This small molecule binds to this protein.
Small molecule (SMILES): OC[C@H]1O[C@@H](O)[C@H](O)[C@@H](O)[C@@H]1O

Sequence of chain 3.C:
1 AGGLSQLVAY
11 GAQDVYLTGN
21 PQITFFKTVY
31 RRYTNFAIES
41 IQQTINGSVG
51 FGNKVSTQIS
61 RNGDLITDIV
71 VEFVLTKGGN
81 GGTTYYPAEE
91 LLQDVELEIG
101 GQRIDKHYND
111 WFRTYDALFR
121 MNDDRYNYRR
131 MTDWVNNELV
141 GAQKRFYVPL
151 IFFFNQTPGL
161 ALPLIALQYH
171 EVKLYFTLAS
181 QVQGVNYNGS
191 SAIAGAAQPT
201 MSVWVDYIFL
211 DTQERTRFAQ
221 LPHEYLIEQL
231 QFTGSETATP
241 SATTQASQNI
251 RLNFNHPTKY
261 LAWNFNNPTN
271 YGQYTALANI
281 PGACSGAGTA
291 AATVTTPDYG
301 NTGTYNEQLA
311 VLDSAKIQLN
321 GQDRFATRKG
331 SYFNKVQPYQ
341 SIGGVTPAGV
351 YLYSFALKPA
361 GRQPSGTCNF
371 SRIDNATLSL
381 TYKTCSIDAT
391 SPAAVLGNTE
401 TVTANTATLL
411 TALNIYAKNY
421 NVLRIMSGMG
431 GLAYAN

Binding-site contacts:
Ligand atom C5 contacts residue ASN405 of chain 3.C at 3.6 Å.
Ligand atom O5 contacts residue ASN405 of chain 3.C at 2.4 Å (h-bond).
Ligand atom C5 contacts residue THR390 of chain 3.C at 4.2 Å.
Ligand atom O2 contacts residue ASN405 of chain 3.C at 2.8 Å (h-bond).
Ligand atom O2 contacts residue THR406 of chain 3.C at 4.2 Å.
Ligand atom C1 contacts residue ASN405 of chain 3.C at 1.4 Å.
Ligand atom O6 contacts residue ASP388 of chain 3.C at 4.3 Å.
Ligand atom C3 contacts residue ASN405 of chain 3.C at 3.7 Å.
Ligand atom C2 contacts residue ASN405 of chain 3.C at 2.4 Å.
Ligand atom O4 contacts residue THR390 of chain 3.C at 4.0 Å.
Ligand atom O5 contacts residue ASP388 of chain 3.C at 4.0 Å.
Ligand atom C4 contacts residue ASN405 of chain 3.C at 4.2 Å.
Ligand atom C6 contacts residue THR390 of chain 3.C at 4.1 Å.
Ligand atom C5 contacts residue ASP388 of chain 3.C at 3.5 Å.
Ligand atom C6 contacts residue ASP388 of chain 3.C at 3.1 Å.